Sequence of chain 1.A:
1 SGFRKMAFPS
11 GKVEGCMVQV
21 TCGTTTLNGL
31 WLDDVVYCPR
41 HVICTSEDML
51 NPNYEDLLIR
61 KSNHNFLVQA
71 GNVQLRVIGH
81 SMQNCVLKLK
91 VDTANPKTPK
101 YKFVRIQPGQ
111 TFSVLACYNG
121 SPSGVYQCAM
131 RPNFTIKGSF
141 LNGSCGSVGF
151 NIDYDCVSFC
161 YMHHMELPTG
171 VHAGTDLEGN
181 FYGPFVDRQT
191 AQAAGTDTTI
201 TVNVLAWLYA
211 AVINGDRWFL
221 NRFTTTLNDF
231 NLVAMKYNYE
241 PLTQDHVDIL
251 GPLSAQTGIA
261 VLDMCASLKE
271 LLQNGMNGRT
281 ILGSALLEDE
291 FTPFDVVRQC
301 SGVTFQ

This protein binds this small molecule.
Small molecule (SMILES): Cc1c(Cl)cc(N2CCN(C(=O)c3cc(=O)[nH]c(=O)[nH]3)CC2)cc1Cl

Binding-site contacts:
Ligand atom CL25 contacts residue ARG188 of chain 1.A at 3.5 Å.
Ligand atom O3 contacts residue CYS145 of chain 1.A at 3.7 Å.
Ligand atom C12 contacts residue HIS41 of chain 1.A at 3.7 Å.
Ligand atom C12 contacts residue GLN189 of chain 1.A at 3.6 Å.
Ligand atom O3 contacts residue SER144 of chain 1.A at 3.8 Å.
Ligand atom O3 contacts residue GLY143 of chain 1.A at 2.9 Å (h-bond).
Ligand atom C1 contacts residue LEU141 of chain 1.A at 3.8 Å (hydrophobic).
Ligand atom CL24 contacts residue MET49 of chain 1.A at 3.7 Å.
Ligand atom N16 contacts residue LEU141 of chain 1.A at 3.8 Å.
Ligand atom CL24 contacts residue CYS44 of chain 1.A at 3.5 Å.
Ligand atom C17 contacts residue GLU166 of chain 1.A at 3.8 Å.
Ligand atom C23 contacts residue ASP187 of chain 1.A at 3.6 Å.
Ligand atom C23 contacts residue HIS41 of chain 1.A at 3.6 Å.
Ligand atom CL25 contacts residue ASP187 of chain 1.A at 3.5 Å.
Ligand atom C22 contacts residue HIS163 of chain 1.A at 3.8 Å.
Ligand atom O21 contacts residue PHE140 of chain 1.A at 3.3 Å.
Ligand atom C11 contacts residue HIS41 of chain 1.A at 3.9 Å.
Ligand atom O3 contacts residue ASN142 of chain 1.A at 3.5 Å.
Ligand atom CL24 contacts residue HIS41 of chain 1.A at 3.9 Å.
Ligand atom C22 contacts residue LEU141 of chain 1.A at 3.9 Å (hydrophobic).
Ligand atom O21 contacts residue HIS172 of chain 1.A at 3.2 Å.
Ligand atom O3 contacts residue LEU141 of chain 1.A at 3.9 Å.
Ligand atom N16 contacts residue ASN142 of chain 1.A at 3.6 Å.
Ligand atom C20 contacts residue HIS163 of chain 1.A at 3.6 Å.
Ligand atom C20 contacts residue GLU166 of chain 1.A at 3.7 Å.
Ligand atom N19 contacts residue GLU166 of chain 1.A at 3.0 Å (salt-bridge).
Ligand atom C2 contacts residue CYS145 of chain 1.A at 3.7 Å (hydrophobic).
Ligand atom C11 contacts residue GLN189 of chain 1.A at 3.6 Å.
Ligand atom C23 contacts residue TYR54 of chain 1.A at 3.6 Å (hydrophobic).
Ligand atom C17 contacts residue LEU141 of chain 1.A at 3.8 Å (hydrophobic).
Ligand atom CL25 contacts residue MET165 of chain 1.A at 3.9 Å.
Ligand atom O18 contacts residue GLU166 of chain 1.A at 3.8 Å.
Ligand atom C22 contacts residue SER144 of chain 1.A at 3.7 Å.
Ligand atom O21 contacts residue GLU166 of chain 1.A at 3.4 Å.
Ligand atom N19 contacts residue PHE140 of chain 1.A at 3.6 Å.
Ligand atom C14 contacts residue GLN189 of chain 1.A at 3.9 Å.
Ligand atom C17 contacts residue ASN142 of chain 1.A at 3.9 Å.
Ligand atom O21 contacts residue HIS163 of chain 1.A at 2.7 Å (h-bond).
Ligand atom C13 contacts residue HIS41 of chain 1.A at 3.7 Å.
Ligand atom C13 contacts residue GLN189 of chain 1.A at 3.7 Å.